Sequence of chain 1.C:
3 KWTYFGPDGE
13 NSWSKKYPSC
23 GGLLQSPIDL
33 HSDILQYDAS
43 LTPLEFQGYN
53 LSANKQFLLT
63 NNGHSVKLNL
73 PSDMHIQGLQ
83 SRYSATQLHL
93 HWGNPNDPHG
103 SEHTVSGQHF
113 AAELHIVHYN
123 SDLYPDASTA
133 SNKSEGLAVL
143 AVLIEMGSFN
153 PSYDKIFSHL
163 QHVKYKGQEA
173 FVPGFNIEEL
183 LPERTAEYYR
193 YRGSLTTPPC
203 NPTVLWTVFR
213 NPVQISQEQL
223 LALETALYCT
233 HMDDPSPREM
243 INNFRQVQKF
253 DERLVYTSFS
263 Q

The small molecule below binds the protein below.
Small molecule (SMILES): Cc1cc(C)nc(Sc2c(F)c(F)c(S(N)(=O)=O)c(F)c2F)n1

Binding-site contacts:
Ligand atom F10 contacts residue EDO1 of chain 1.U at 3.6 Å.
Ligand atom N23 contacts residue HIS93 of chain 1.C at 3.4 Å (h-bond).
Ligand atom O9 contacts residue ZN1 of chain 1.S at 3.0 Å.
Ligand atom N23 contacts residue HIS117 of chain 1.C at 3.4 Å (h-bond).
Ligand atom C19 contacts residue SER133 of chain 1.C at 3.8 Å.
Ligand atom C6 contacts residue HIS91 of chain 1.C at 3.9 Å.
Ligand atom O8 contacts residue LEU197 of chain 1.C at 3.3 Å.
Ligand atom C5 contacts residue EDO1 of chain 1.U at 3.7 Å.
Ligand atom O8 contacts residue THR198 of chain 1.C at 3.0 Å (h-bond).
Ligand atom C4 contacts residue THR199 of chain 1.C at 3.5 Å.
Ligand atom C3 contacts residue LEU197 of chain 1.C at 3.7 Å (hydrophobic).
Ligand atom F13 contacts residue THR198 of chain 1.C at 3.0 Å.
Ligand atom O9 contacts residue HIS91 of chain 1.C at 3.1 Å.
Ligand atom N23 contacts residue HIS91 of chain 1.C at 3.3 Å (h-bond).
Ligand atom C22 contacts residue SER130 of chain 1.C at 3.9 Å.
Ligand atom C18 contacts residue SER133 of chain 1.C at 3.6 Å.
Ligand atom F11 contacts residue EDO1 of chain 1.U at 3.8 Å.
Ligand atom C3 contacts residue THR199 of chain 1.C at 3.2 Å.
Ligand atom C5 contacts residue LEU197 of chain 1.C at 3.6 Å (hydrophobic).
Ligand atom O9 contacts residue HIS117 of chain 1.C at 3.5 Å (h-bond).
Ligand atom F13 contacts residue LEU197 of chain 1.C at 3.2 Å.
Ligand atom F12 contacts residue PRO201 of chain 1.C at 3.7 Å.
Ligand atom F11 contacts residue GLN89 of chain 1.C at 3.7 Å.
Ligand atom F11 contacts residue HIS91 of chain 1.C at 3.1 Å.
Ligand atom O9 contacts residue VAL119 of chain 1.C at 3.7 Å.
Ligand atom F11 contacts residue VAL119 of chain 1.C at 3.0 Å.
Ligand atom C4 contacts residue LEU197 of chain 1.C at 3.5 Å (hydrophobic).
Ligand atom C21 contacts residue LEU139 of chain 1.C at 3.7 Å (hydrophobic).
Ligand atom O8 contacts residue TRP208 of chain 1.C at 3.6 Å.
Ligand atom F13 contacts residue THR199 of chain 1.C at 2.8 Å.
Ligand atom N23 contacts residue ZN1 of chain 1.S at 2.0 Å.
Ligand atom C1 contacts residue EDO1 of chain 1.U at 3.6 Å.
Ligand atom C6 contacts residue EDO1 of chain 1.U at 3.4 Å.
Ligand atom F12 contacts residue PRO200 of chain 1.C at 3.0 Å.
Ligand atom N23 contacts residue THR198 of chain 1.C at 2.9 Å (h-bond).
Ligand atom S7 contacts residue ZN1 of chain 1.S at 3.0 Å.
Ligand atom F12 contacts residue THR199 of chain 1.C at 2.7 Å.
Ligand atom F10 contacts residue GLN89 of chain 1.C at 3.3 Å.
Ligand atom F12 contacts residue LEU197 of chain 1.C at 3.6 Å.
Ligand atom S7 contacts residue THR198 of chain 1.C at 3.9 Å.